A protein and the small-molecule ligand that binds it are described below.
Small molecule (SMILES): CC(=O)N[C@@H]1[C@@H](O)[C@H](O)[C@@H](CO)O[C@H]1O

Sequence of chain 38.D:
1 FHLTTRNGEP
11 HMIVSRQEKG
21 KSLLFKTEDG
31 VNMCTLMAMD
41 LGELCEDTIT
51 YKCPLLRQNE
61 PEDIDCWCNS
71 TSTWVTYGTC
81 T

Binding-site contacts:
Ligand atom O7 contacts residue ASN69 of chain 38.D at 3.8 Å.
Ligand atom C2 contacts residue ASN69 of chain 38.D at 4.2 Å.
Ligand atom C5 contacts residue VAL31 of chain 38.D at 4.2 Å (hydrophobic).
Ligand atom C7 contacts residue SER70 of chain 38.D at 4.4 Å.
Ligand atom C8 contacts residue ARG57 of chain 38.D at 4.2 Å.
Ligand atom C3 contacts residue NAG1 of chain 38.X at 3.7 Å.
Ligand atom C5 contacts residue NAG1 of chain 38.X at 4.4 Å.
Ligand atom C4 contacts residue NAG1 of chain 38.X at 3.2 Å.
Ligand atom O5 contacts residue ASN69 of chain 38.D at 2.8 Å (h-bond).
Ligand atom O3 contacts residue VAL31 of chain 38.D at 3.6 Å.
Ligand atom O3 contacts residue NAG1 of chain 38.X at 2.6 Å (h-bond).
Ligand atom O5 contacts residue MET33 of chain 38.D at 4.2 Å.
Ligand atom O6 contacts residue NAG1 of chain 38.X at 3.0 Å.
Ligand atom C3 contacts residue VAL31 of chain 38.D at 3.0 Å (hydrophobic).
Ligand atom C1 contacts residue VAL31 of chain 38.D at 4.3 Å (hydrophobic).
Ligand atom C8 contacts residue SER70 of chain 38.D at 3.7 Å.
Ligand atom C7 contacts residue ASN69 of chain 38.D at 3.8 Å.
Ligand atom C5 contacts residue MET33 of chain 38.D at 3.7 Å (hydrophobic).
Ligand atom C4 contacts residue VAL31 of chain 38.D at 3.8 Å (hydrophobic).
Ligand atom O1 contacts residue MET33 of chain 38.D at 3.9 Å.
Ligand atom C6 contacts residue ASN69 of chain 38.D at 4.4 Å.
Ligand atom O1 contacts residue ASN69 of chain 38.D at 2.1 Å (h-bond).
Ligand atom C2 contacts residue VAL31 of chain 38.D at 4.0 Å (hydrophobic).
Ligand atom O4 contacts residue NAG1 of chain 38.X at 3.0 Å.
Ligand atom C6 contacts residue NAG1 of chain 38.X at 4.3 Å.
Ligand atom O1 contacts residue VAL31 of chain 38.D at 3.4 Å (h-bond).
Ligand atom N2 contacts residue ASN69 of chain 38.D at 4.3 Å.
Ligand atom C6 contacts residue MET33 of chain 38.D at 3.5 Å (hydrophobic).
Ligand atom C8 contacts residue ASN69 of chain 38.D at 3.4 Å.
Ligand atom C5 contacts residue ASN69 of chain 38.D at 3.7 Å.
Ligand atom C1 contacts residue ASN69 of chain 38.D at 2.7 Å.
Ligand atom C6 contacts residue LEU24 of chain 38.D at 4.5 Å (hydrophobic).
Ligand atom N2 contacts residue VAL31 of chain 38.D at 4.0 Å.
Ligand atom O1 contacts residue SER70 of chain 38.D at 4.2 Å.
Ligand atom O4 contacts residue VAL31 of chain 38.D at 3.3 Å.